Sequence of chain 1.A:
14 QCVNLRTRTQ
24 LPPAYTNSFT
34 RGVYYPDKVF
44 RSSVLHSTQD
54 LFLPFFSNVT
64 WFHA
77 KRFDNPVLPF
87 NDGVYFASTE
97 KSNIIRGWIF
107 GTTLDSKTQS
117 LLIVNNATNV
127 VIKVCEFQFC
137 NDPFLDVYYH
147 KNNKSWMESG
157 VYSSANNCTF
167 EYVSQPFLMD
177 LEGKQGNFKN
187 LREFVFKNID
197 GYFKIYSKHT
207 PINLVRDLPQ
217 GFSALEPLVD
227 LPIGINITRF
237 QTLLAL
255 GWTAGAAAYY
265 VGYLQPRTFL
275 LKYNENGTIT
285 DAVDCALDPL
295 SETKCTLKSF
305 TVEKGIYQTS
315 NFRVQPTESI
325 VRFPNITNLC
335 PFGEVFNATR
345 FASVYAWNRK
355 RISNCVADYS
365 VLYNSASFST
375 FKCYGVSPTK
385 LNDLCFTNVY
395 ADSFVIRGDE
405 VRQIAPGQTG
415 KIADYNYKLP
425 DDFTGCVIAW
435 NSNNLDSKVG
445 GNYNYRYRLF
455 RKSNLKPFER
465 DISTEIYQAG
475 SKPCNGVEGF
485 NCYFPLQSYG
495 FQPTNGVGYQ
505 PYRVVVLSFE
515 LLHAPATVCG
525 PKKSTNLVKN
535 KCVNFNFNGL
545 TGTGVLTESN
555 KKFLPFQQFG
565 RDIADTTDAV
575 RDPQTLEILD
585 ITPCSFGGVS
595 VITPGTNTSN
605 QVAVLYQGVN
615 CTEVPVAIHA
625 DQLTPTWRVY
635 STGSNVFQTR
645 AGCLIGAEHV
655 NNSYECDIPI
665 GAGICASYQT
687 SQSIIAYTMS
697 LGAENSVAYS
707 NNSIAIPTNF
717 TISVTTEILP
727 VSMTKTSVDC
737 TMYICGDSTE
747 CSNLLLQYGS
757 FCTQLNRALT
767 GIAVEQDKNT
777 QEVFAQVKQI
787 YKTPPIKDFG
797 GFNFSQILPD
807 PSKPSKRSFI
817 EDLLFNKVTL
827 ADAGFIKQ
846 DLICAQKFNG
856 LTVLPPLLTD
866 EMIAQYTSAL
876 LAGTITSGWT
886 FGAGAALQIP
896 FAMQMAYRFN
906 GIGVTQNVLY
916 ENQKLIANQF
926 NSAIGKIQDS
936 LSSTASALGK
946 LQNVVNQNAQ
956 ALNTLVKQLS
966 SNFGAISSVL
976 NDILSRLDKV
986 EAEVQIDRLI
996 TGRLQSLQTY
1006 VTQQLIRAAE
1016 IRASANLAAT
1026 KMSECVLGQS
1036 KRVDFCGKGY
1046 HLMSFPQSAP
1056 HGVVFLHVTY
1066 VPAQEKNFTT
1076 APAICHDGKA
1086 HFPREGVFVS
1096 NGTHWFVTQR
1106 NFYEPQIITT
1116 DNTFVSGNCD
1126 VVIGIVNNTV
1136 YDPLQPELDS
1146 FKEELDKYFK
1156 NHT

Sequence of chain 1.B:
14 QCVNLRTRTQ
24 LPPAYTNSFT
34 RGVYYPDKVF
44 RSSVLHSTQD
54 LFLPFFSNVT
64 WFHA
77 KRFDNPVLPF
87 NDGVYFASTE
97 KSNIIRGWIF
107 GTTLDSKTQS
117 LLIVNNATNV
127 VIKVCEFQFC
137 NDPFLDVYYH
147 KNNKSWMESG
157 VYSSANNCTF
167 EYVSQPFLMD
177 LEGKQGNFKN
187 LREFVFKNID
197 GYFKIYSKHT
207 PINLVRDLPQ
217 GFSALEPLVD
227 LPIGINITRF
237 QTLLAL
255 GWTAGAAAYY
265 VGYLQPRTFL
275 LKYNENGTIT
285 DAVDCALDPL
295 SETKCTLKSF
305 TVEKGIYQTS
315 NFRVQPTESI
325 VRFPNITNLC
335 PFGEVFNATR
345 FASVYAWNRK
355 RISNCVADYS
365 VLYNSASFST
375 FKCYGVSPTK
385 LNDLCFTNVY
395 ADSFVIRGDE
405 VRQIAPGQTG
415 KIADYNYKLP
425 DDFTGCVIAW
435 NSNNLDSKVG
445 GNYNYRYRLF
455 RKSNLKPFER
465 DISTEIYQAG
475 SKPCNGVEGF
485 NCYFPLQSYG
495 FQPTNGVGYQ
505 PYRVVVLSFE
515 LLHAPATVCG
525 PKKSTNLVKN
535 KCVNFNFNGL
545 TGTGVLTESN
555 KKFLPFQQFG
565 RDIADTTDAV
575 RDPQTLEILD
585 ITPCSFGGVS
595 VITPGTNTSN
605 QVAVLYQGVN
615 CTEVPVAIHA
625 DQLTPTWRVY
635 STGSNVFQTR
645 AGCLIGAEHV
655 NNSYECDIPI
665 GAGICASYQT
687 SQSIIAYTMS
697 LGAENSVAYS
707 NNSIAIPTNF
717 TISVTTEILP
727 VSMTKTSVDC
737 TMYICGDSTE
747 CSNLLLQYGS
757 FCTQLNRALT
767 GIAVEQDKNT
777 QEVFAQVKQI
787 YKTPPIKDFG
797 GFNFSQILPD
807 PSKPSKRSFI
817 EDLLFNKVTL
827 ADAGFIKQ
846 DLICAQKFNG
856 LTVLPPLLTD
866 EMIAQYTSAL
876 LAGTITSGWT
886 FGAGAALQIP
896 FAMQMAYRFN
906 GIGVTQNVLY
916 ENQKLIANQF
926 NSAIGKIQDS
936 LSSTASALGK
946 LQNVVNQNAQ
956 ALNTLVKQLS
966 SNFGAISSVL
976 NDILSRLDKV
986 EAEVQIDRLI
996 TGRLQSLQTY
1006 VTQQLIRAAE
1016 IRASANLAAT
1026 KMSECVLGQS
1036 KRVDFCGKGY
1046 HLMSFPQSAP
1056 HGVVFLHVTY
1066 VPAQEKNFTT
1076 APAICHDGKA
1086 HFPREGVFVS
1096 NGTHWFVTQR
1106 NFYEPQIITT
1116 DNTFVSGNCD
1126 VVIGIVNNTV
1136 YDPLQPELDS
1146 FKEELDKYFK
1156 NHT

Binding-site contacts:
Ligand atom C8 contacts residue ASN280 of chain 1.B at 4.5 Å.
Ligand atom O5 contacts residue ASN280 of chain 1.B at 2.3 Å (h-bond).
Ligand atom C4 contacts residue ASN280 of chain 1.B at 4.2 Å.
Ligand atom C3 contacts residue ASN280 of chain 1.B at 3.8 Å.
Ligand atom C1 contacts residue ASN280 of chain 1.B at 1.4 Å.
Ligand atom N2 contacts residue ASN280 of chain 1.B at 3.0 Å (h-bond).
Ligand atom O7 contacts residue ASN278 of chain 1.B at 3.5 Å (h-bond).
Ligand atom C2 contacts residue ASN280 of chain 1.B at 2.5 Å.
Ligand atom C5 contacts residue ASN280 of chain 1.B at 3.7 Å.
Ligand atom O7 contacts residue ASN280 of chain 1.B at 2.9 Å (h-bond).
Ligand atom C8 contacts residue GLU279 of chain 1.B at 4.3 Å.
Ligand atom O5 contacts residue LYS556 of chain 1.A at 4.2 Å.
Ligand atom C7 contacts residue ASN280 of chain 1.B at 3.2 Å.

This protein binds this small molecule.
Small molecule (SMILES): CC(=O)N[C@H]1[C@H](O[C@H]2[C@H](O)[C@@H](NC(C)=O)CO[C@@H]2CO)O[C@H](CO)[C@@H](O[C@H]2O[C@H](CO)[C@@H](O)[C@H](O)[C@@H]2O)[C@@H]1O